Sequence of chain 1.B:
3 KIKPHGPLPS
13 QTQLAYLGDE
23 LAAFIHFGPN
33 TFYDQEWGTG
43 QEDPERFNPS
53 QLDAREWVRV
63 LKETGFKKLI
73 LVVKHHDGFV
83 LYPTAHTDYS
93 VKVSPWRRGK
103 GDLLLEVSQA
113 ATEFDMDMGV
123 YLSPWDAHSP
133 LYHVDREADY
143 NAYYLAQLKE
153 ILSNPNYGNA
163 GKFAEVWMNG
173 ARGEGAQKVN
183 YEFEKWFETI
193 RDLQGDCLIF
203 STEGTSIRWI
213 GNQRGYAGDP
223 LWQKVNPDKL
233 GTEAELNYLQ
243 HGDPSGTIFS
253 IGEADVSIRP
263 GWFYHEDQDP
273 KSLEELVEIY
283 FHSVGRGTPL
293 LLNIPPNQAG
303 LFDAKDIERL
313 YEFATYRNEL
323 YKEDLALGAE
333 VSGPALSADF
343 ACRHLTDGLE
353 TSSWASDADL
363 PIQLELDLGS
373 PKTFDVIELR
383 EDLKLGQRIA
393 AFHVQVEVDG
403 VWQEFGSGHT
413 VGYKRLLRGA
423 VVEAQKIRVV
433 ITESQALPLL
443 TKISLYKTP

Binding-site contacts:
Ligand atom C4 contacts residue TRP264 of chain 1.B at 3.6 Å (hydrophobic).
Ligand atom C1 contacts residue ASN171 of chain 1.B at 3.4 Å.
Ligand atom O3 contacts residue ALA173 of chain 1.B at 3.2 Å.
Ligand atom O5 contacts residue ASN171 of chain 1.B at 2.8 Å (h-bond).
Ligand atom C1 contacts residue GLN215 of chain 1.B at 3.7 Å.
Ligand atom O2 contacts residue ALA173 of chain 1.B at 3.4 Å.
Ligand atom C4 contacts residue GLN215 of chain 1.B at 3.5 Å.
Ligand atom O6 contacts residue ASP257 of chain 1.B at 2.5 Å (salt-bridge).
Ligand atom O2 contacts residue TRP39 of chain 1.B at 3.0 Å (h-bond).
Ligand atom C3 contacts residue TRP264 of chain 1.B at 3.7 Å (hydrophobic).
Ligand atom O4 contacts residue HIS28 of chain 1.B at 2.6 Å (h-bond).
Ligand atom O6 contacts residue TRP211 of chain 1.B at 3.1 Å (h-bond).
Ligand atom O2 contacts residue ALA173 of chain 1.B at 3.6 Å.
Ligand atom O2 contacts residue HIS78 of chain 1.B at 2.8 Å (h-bond).
Ligand atom C6 contacts residue TRP39 of chain 1.B at 3.6 Å (hydrophobic).
Ligand atom C5 contacts residue TRP211 of chain 1.B at 3.3 Å (hydrophobic).
Ligand atom C4 contacts residue HIS28 of chain 1.B at 3.4 Å.
Ligand atom C6 contacts residue TRP264 of chain 1.B at 3.7 Å (hydrophobic).
Ligand atom O4 contacts residue ASN171 of chain 1.B at 3.4 Å (h-bond).
Ligand atom C2 contacts residue HIS78 of chain 1.B at 3.5 Å.
Ligand atom O4 contacts residue GLY172 of chain 1.B at 3.4 Å (h-bond).
Ligand atom O6 contacts residue GLN215 of chain 1.B at 2.8 Å (h-bond).
Ligand atom C2 contacts residue ALA173 of chain 1.B at 3.5 Å (hydrophobic).
Ligand atom C6 contacts residue TRP169 of chain 1.B at 3.5 Å (hydrophobic).
Ligand atom O4 contacts residue TYR123 of chain 1.B at 2.8 Å (h-bond).
Ligand atom C2 contacts residue ASN171 of chain 1.B at 3.6 Å.
Ligand atom C6 contacts residue TRP211 of chain 1.B at 3.2 Å (hydrophobic).
Ligand atom C3 contacts residue GLN215 of chain 1.B at 3.6 Å.
Ligand atom C6 contacts residue ASP257 of chain 1.B at 3.6 Å.
Ligand atom O4 contacts residue GLN215 of chain 1.B at 2.7 Å (h-bond).
Ligand atom C2 contacts residue ASN171 of chain 1.B at 3.5 Å.
Ligand atom O5 contacts residue GLN215 of chain 1.B at 3.2 Å (h-bond).
Ligand atom O3 contacts residue GLY172 of chain 1.B at 3.2 Å (h-bond).
Ligand atom C6 contacts residue ASP257 of chain 1.B at 3.2 Å.
Ligand atom O4 contacts residue HIS77 of chain 1.B at 3.3 Å (h-bond).
Ligand atom C5 contacts residue TRP264 of chain 1.B at 3.6 Å (hydrophobic).
Ligand atom O3 contacts residue HIS77 of chain 1.B at 3.0 Å (h-bond).
Ligand atom O5 contacts residue GLN215 of chain 1.B at 3.6 Å (h-bond).
Ligand atom C5 contacts residue ASN171 of chain 1.B at 3.6 Å.
Ligand atom O4 contacts residue ASN171 of chain 1.B at 2.9 Å (h-bond).

This small molecule binds to this protein.
Small molecule (SMILES): CC(=O)N[C@@H]1[C@@H](O[C@@H]2O[C@H](CO)[C@H](O)[C@H](O)[C@H]2O)[C@H](O[C@@H]2O[C@@H](C)[C@@H](O)[C@@H](O)[C@@H]2O)[C@@H](CO)O[C@H]1O